Sequence of chain 2.A:
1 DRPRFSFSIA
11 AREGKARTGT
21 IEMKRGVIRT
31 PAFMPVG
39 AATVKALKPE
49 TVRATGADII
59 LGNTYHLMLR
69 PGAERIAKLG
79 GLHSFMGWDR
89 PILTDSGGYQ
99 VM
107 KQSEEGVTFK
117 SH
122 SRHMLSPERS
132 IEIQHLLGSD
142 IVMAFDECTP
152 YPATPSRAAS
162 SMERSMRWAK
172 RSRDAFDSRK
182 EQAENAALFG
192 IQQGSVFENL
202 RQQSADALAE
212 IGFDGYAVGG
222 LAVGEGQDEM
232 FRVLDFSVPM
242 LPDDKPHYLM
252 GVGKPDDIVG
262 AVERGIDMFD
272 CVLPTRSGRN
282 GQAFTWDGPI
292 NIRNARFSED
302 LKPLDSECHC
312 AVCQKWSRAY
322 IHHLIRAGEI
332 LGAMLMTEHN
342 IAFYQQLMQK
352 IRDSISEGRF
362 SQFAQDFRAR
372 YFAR

This small molecule binds to this protein.
Small molecule (SMILES): Nc1nc2[nH]cnc2c(=O)[nH]1

Binding-site contacts:
Ligand atom N1 contacts residue ASP147 of chain 2.A at 2.7 Å (salt-bridge).
Ligand atom N7 contacts residue MET251 of chain 2.A at 3.7 Å.
Ligand atom C4 contacts residue TYR97 of chain 2.A at 3.8 Å (hydrophobic).
Ligand atom C6 contacts residue GLY221 of chain 2.A at 3.9 Å.
Ligand atom C5 contacts residue MET251 of chain 2.A at 3.9 Å (hydrophobic).
Ligand atom C6 contacts residue ASP147 of chain 2.A at 3.6 Å.
Ligand atom C6 contacts residue MET251 of chain 2.A at 4.1 Å (hydrophobic).
Ligand atom C8 contacts residue GLY252 of chain 2.A at 4.0 Å.
Ligand atom C2 contacts residue TYR97 of chain 2.A at 3.3 Å (hydrophobic).
Ligand atom O6 contacts residue TYR97 of chain 2.A at 3.0 Å.
Ligand atom C6 contacts residue GLN194 of chain 2.A at 3.9 Å.
Ligand atom N7 contacts residue TYR97 of chain 2.A at 3.7 Å.
Ligand atom N3 contacts residue ASP93 of chain 2.A at 2.6 Å (salt-bridge).
Ligand atom N9 contacts residue MET251 of chain 2.A at 3.6 Å.
Ligand atom C6 contacts residue TYR97 of chain 2.A at 3.2 Å (hydrophobic).
Ligand atom N9 contacts residue ASP93 of chain 2.A at 3.8 Å.
Ligand atom N2 contacts residue ASP93 of chain 2.A at 2.8 Å (salt-bridge).
Ligand atom C2 contacts residue ASP93 of chain 2.A at 3.5 Å.
Ligand atom O6 contacts residue GLY220 of chain 2.A at 3.4 Å.
Ligand atom C4 contacts residue MET251 of chain 2.A at 3.7 Å (hydrophobic).
Ligand atom C8 contacts residue MET251 of chain 2.A at 3.5 Å (hydrophobic).
Ligand atom N2 contacts residue ILE192 of chain 2.A at 3.6 Å.
Ligand atom N3 contacts residue MET251 of chain 2.A at 3.3 Å.
Ligand atom C2 contacts residue MET251 of chain 2.A at 3.7 Å (hydrophobic).
Ligand atom N2 contacts residue SER94 of chain 2.A at 3.7 Å.
Ligand atom O6 contacts residue GLN194 of chain 2.A at 3.0 Å (h-bond).
Ligand atom N2 contacts residue TYR97 of chain 2.A at 3.5 Å.
Ligand atom C2 contacts residue ASP147 of chain 2.A at 3.6 Å.
Ligand atom N1 contacts residue GLN194 of chain 2.A at 4.0 Å.
Ligand atom O6 contacts residue GLY221 of chain 2.A at 2.9 Å (h-bond).
Ligand atom C4 contacts residue ASP93 of chain 2.A at 3.6 Å.
Ligand atom N2 contacts residue ASP147 of chain 2.A at 2.8 Å (salt-bridge).
Ligand atom C6 contacts residue GLY220 of chain 2.A at 4.0 Å.
Ligand atom N1 contacts residue TYR97 of chain 2.A at 3.1 Å.
Ligand atom O6 contacts residue ASP147 of chain 2.A at 3.5 Å (salt-bridge).
Ligand atom N1 contacts residue MET251 of chain 2.A at 3.9 Å.
Ligand atom N3 contacts residue TYR97 of chain 2.A at 3.7 Å.
Ligand atom N2 contacts residue MET251 of chain 2.A at 4.0 Å.
Ligand atom C2 contacts residue ILE192 of chain 2.A at 4.1 Å (hydrophobic).
Ligand atom C5 contacts residue TYR97 of chain 2.A at 3.6 Å (hydrophobic).